This small molecule binds to this protein.
Small molecule (SMILES): CC(=O)N[C@@H]1[C@@H](O)[C@H](O)[C@@H](CO)O[C@H]1O

Sequence of chain 1.A:
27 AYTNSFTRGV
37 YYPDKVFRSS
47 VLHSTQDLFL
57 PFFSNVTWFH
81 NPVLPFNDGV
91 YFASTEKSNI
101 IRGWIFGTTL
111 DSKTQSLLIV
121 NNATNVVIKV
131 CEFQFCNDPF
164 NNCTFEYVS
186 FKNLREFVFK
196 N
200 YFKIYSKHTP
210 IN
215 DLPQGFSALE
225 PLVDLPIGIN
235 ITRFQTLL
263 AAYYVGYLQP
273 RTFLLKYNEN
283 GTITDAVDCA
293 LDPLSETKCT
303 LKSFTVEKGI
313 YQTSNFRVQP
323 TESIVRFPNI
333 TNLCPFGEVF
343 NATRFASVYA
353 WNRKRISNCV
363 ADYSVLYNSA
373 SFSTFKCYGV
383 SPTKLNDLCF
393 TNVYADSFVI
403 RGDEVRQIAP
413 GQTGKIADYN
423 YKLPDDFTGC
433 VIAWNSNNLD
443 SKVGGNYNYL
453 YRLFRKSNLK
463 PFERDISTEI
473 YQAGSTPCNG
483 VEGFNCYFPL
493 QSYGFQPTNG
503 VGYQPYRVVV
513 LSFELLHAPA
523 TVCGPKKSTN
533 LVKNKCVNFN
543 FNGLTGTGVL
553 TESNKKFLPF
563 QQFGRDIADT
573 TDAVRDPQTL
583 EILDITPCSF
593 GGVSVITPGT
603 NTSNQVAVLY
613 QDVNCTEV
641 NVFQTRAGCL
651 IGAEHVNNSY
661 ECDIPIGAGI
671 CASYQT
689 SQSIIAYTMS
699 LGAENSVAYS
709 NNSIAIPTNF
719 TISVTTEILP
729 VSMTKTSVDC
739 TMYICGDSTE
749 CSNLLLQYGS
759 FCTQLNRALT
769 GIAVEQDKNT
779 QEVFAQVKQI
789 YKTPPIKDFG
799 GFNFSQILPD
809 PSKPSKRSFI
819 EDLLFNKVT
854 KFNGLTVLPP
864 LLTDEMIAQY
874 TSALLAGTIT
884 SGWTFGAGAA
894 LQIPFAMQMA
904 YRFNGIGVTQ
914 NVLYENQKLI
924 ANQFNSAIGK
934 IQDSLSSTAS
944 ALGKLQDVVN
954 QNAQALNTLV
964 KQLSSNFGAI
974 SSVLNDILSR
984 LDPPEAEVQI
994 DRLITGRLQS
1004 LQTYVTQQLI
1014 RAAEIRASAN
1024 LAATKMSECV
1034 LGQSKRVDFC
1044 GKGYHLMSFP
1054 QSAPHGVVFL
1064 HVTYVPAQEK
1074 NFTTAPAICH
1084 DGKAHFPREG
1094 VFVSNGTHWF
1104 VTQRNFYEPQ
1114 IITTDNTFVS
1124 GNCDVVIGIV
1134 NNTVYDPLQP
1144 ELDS

Sequence of chain 1.B:
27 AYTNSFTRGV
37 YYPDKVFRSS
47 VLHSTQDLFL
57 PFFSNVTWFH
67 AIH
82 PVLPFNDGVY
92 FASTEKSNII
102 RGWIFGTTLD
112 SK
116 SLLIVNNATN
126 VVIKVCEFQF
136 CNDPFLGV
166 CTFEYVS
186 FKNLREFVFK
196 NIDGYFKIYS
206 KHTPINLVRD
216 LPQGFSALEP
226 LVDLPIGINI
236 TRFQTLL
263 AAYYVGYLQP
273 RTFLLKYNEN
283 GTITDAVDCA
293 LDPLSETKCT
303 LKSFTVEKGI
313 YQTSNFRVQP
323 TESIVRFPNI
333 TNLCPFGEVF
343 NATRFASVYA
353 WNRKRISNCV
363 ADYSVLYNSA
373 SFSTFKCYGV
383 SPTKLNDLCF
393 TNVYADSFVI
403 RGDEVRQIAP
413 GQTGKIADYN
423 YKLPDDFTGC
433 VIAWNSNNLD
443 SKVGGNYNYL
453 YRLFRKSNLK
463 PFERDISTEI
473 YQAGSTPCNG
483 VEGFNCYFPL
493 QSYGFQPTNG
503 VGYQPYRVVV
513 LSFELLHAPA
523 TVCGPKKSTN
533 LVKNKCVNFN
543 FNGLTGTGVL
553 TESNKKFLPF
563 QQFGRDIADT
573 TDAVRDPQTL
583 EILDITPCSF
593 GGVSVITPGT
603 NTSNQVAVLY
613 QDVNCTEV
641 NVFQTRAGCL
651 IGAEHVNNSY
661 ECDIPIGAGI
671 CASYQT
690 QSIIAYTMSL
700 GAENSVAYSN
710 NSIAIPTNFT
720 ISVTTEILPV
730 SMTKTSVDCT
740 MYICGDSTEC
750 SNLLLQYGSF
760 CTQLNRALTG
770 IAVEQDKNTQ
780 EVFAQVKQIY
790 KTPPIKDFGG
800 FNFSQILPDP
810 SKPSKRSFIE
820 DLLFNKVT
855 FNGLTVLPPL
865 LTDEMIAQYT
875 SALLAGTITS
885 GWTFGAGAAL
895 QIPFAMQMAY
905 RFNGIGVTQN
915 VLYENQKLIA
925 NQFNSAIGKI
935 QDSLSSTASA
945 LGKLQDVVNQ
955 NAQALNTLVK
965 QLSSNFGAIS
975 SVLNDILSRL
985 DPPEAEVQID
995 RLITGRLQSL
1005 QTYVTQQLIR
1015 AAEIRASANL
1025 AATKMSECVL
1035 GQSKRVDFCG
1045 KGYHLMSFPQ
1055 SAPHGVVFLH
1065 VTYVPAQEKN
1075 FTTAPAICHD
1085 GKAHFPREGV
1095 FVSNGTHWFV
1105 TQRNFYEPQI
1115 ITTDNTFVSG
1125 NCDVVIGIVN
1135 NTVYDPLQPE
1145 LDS

Binding-site contacts:
Ligand atom C1 contacts residue ALA706 of chain 1.B at 4.3 Å (hydrophobic).
Ligand atom C3 contacts residue ASN1074 of chain 1.B at 3.8 Å.
Ligand atom O7 contacts residue ASN1074 of chain 1.B at 4.0 Å.
Ligand atom C4 contacts residue ASN1074 of chain 1.B at 4.2 Å.
Ligand atom O6 contacts residue ASN1074 of chain 1.B at 4.5 Å.
Ligand atom O5 contacts residue ALA706 of chain 1.B at 4.3 Å.
Ligand atom C8 contacts residue GLU1072 of chain 1.B at 4.0 Å.
Ligand atom C5 contacts residue ASN1074 of chain 1.B at 3.6 Å.
Ligand atom C7 contacts residue ASN1074 of chain 1.B at 3.7 Å.
Ligand atom O5 contacts residue ASN1074 of chain 1.B at 2.3 Å (h-bond).
Ligand atom O4 contacts residue ALA706 of chain 1.B at 4.0 Å.
Ligand atom C1 contacts residue GLN895 of chain 1.A at 4.1 Å.
Ligand atom C4 contacts residue ALA706 of chain 1.B at 4.1 Å (hydrophobic).
Ligand atom C1 contacts residue ASN1074 of chain 1.B at 1.4 Å.
Ligand atom C2 contacts residue ASN1074 of chain 1.B at 2.5 Å.
Ligand atom C3 contacts residue ALA706 of chain 1.B at 4.0 Å (hydrophobic).
Ligand atom N2 contacts residue ASN1074 of chain 1.B at 3.0 Å (h-bond).
Ligand atom C5 contacts residue ALA706 of chain 1.B at 3.6 Å (hydrophobic).